This protein binds this small molecule.
Small molecule (SMILES): O=P(O)(O)OC[C@H]1O[C@](O)(COP(=O)(O)O)[C@@H](O)[C@@H]1O

Binding-site contacts:
Ligand atom O1P contacts residue GLY434 of chain 1.G at 2.9 Å (h-bond).
Ligand atom O5P contacts residue ARG352 of chain 1.G at 3.8 Å.
Ligand atom O5P contacts residue SER353 of chain 1.G at 2.8 Å (h-bond).
Ligand atom O4P contacts residue SER435 of chain 1.G at 3.0 Å (h-bond).
Ligand atom O6 contacts residue THR349 of chain 1.G at 3.1 Å (h-bond).
Ligand atom O3 contacts residue ARG432 of chain 1.G at 2.6 Å (salt-bridge).
Ligand atom O4 contacts residue GLY434 of chain 1.G at 2.5 Å (h-bond).
Ligand atom O4P contacts residue THR348 of chain 1.G at 3.6 Å.
Ligand atom O5 contacts residue LEU347 of chain 1.G at 3.8 Å.
Ligand atom O4 contacts residue GLY436 of chain 1.G at 3.7 Å.
Ligand atom O6P contacts residue SER435 of chain 1.G at 3.2 Å (h-bond).
Ligand atom O5P contacts residue THR348 of chain 1.G at 2.5 Å (h-bond).
Ligand atom O4P contacts residue THR350 of chain 1.G at 2.8 Å (h-bond).
Ligand atom O4P contacts residue THR349 of chain 1.G at 3.2 Å (h-bond).
Ligand atom O3P contacts residue TRP398 of chain 1.G at 2.8 Å (h-bond).
Ligand atom C5 contacts residue GLY434 of chain 1.G at 3.5 Å.
Ligand atom O4 contacts residue TYR437 of chain 1.G at 2.8 Å (h-bond).
Ligand atom O4 contacts residue THR438 of chain 1.G at 3.4 Å (h-bond).
Ligand atom O2P contacts residue ARG405 of chain 1.G at 2.6 Å (salt-bridge).
Ligand atom P2 contacts residue THR349 of chain 1.G at 3.7 Å.
Ligand atom O2 contacts residue GLY430 of chain 1.G at 3.4 Å (h-bond).
Ligand atom C6 contacts residue THR438 of chain 1.G at 3.4 Å.
Ligand atom C3 contacts residue GLY434 of chain 1.G at 3.4 Å.
Ligand atom P1 contacts residue ARG405 of chain 1.G at 3.6 Å.
Ligand atom C6 contacts residue LEU347 of chain 1.G at 3.6 Å (hydrophobic).
Ligand atom P2 contacts residue SER435 of chain 1.G at 3.6 Å.
Ligand atom O3P contacts residue ARG405 of chain 1.G at 2.8 Å (salt-bridge).
Ligand atom O2 contacts residue LEU347 of chain 1.G at 3.6 Å.
Ligand atom O1 contacts residue GLY434 of chain 1.G at 3.6 Å.
Ligand atom C4 contacts residue GLY434 of chain 1.G at 3.3 Å.
Ligand atom C4 contacts residue THR438 of chain 1.G at 3.7 Å.
Ligand atom O6P contacts residue GLY436 of chain 1.G at 2.9 Å (h-bond).
Ligand atom P2 contacts residue SER353 of chain 1.G at 3.7 Å.
Ligand atom O3 contacts residue GLY430 of chain 1.G at 3.2 Å.
Ligand atom P2 contacts residue THR348 of chain 1.G at 3.5 Å.
Ligand atom O6 contacts residue SER435 of chain 1.G at 3.7 Å.
Ligand atom O6 contacts residue THR348 of chain 1.G at 3.6 Å.
Ligand atom O6P contacts residue SER353 of chain 1.G at 3.7 Å.
Ligand atom C3 contacts residue ARG432 of chain 1.G at 3.3 Å.
Ligand atom O1P contacts residue PRO433 of chain 1.G at 3.6 Å.

Sequence of chain 1.G:
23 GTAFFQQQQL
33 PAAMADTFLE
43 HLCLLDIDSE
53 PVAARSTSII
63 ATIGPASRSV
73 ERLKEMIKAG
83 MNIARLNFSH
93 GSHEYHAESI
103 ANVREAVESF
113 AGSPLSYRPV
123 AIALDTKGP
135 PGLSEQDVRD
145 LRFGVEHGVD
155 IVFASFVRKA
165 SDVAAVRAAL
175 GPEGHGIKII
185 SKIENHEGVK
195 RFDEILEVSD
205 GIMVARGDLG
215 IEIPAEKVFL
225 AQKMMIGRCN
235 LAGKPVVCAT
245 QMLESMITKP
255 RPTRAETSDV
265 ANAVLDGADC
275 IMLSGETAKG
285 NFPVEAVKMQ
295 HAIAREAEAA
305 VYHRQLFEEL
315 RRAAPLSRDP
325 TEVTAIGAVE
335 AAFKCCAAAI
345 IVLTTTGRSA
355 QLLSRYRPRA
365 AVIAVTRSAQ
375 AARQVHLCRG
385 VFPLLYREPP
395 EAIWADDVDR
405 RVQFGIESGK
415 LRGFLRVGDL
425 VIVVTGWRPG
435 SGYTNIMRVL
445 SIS